The protein below binds the small molecule below.
Small molecule (SMILES): Nc1nc2c([nH]c(=O)n2[C@@H]2O[C@H](CO[P](=O)(O)O[P](=O)(O)OP(=O)(O)O)[C@@H](O)[C@H]2O)c(=O)[nH]1

Sequence of chain 1.B:
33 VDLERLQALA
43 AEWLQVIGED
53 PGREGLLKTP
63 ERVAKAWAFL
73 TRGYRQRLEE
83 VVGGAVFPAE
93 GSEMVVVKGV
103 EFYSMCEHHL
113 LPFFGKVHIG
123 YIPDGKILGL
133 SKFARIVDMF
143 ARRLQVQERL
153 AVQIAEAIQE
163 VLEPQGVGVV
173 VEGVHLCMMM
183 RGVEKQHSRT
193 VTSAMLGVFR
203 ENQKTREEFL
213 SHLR

Sequence of chain 2.E:
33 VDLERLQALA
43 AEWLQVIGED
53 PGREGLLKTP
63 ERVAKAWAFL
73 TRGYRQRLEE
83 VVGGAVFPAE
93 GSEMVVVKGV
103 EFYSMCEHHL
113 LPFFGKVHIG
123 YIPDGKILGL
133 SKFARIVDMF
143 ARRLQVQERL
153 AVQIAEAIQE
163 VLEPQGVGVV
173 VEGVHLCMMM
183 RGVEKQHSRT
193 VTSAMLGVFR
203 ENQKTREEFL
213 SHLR

Binding-site contacts:
Ligand atom O3' contacts residue LYS134 of chain 2.E at 3.4 Å (salt-bridge).
Ligand atom N7 contacts residue HIS110 of chain 2.D at 3.3 Å (h-bond).
Ligand atom O3G contacts residue ARG137 of chain 2.E at 3.0 Å (salt-bridge).
Ligand atom N2 contacts residue GLU150 of chain 2.D at 2.6 Å (salt-bridge).
Ligand atom O1B contacts residue HIS111 of chain 2.D at 2.6 Å (h-bond).
Ligand atom O8 contacts residue HIS110 of chain 2.D at 3.4 Å (h-bond).
Ligand atom O3' contacts residue GLY131 of chain 2.E at 3.4 Å.
Ligand atom N3 contacts residue GLY131 of chain 2.E at 3.5 Å.
Ligand atom O1A contacts residue ARG64 of chain 1.B at 2.9 Å (salt-bridge).
Ligand atom N9 contacts residue HIS110 of chain 2.D at 3.4 Å (h-bond).
Ligand atom O1G contacts residue ARG137 of chain 2.E at 2.9 Å (salt-bridge).
Ligand atom O3B contacts residue LYS134 of chain 2.E at 3.5 Å (salt-bridge).
Ligand atom O2' contacts residue LEU132 of chain 2.E at 3.3 Å (h-bond).
Ligand atom O8 contacts residue HIS111 of chain 2.D at 3.3 Å (h-bond).
Ligand atom O8 contacts residue ZN1 of chain 2.M at 2.1 Å.
Ligand atom O8 contacts residue CYS179 of chain 2.D at 3.3 Å (h-bond).
Ligand atom N2 contacts residue LEU130 of chain 2.E at 3.1 Å (h-bond).
Ligand atom C1' contacts residue GLY131 of chain 2.E at 3.5 Å.
Ligand atom O3A contacts residue ARG64 of chain 1.B at 3.2 Å.
Ligand atom O6 contacts residue GLN149 of chain 2.D at 2.7 Å (h-bond).
Ligand atom O1B contacts residue ARG183 of chain 2.D at 3.3 Å (salt-bridge).
Ligand atom N3 contacts residue LEU132 of chain 2.E at 3.2 Å (h-bond).
Ligand atom O4' contacts residue HIS110 of chain 2.D at 3.3 Å.
Ligand atom O3' contacts residue SER133 of chain 2.E at 2.6 Å (h-bond).
Ligand atom O6 contacts residue VAL148 of chain 2.D at 3.1 Å.
Ligand atom O2G contacts residue ARG183 of chain 2.D at 2.8 Å (salt-bridge).
Ligand atom N1 contacts residue GLU150 of chain 2.D at 2.8 Å (salt-bridge).
Ligand atom O1G contacts residue SER133 of chain 2.E at 2.7 Å (h-bond).
Ligand atom PG contacts residue SER133 of chain 2.E at 3.4 Å.
Ligand atom O1G contacts residue LYS134 of chain 2.E at 3.1 Å.
Ligand atom C8 contacts residue HIS110 of chain 2.D at 3.1 Å.
Ligand atom O5' contacts residue LYS134 of chain 2.E at 3.1 Å (salt-bridge).
Ligand atom C2 contacts residue LEU132 of chain 2.E at 3.4 Å (hydrophobic).
Ligand atom O2' contacts residue SER133 of chain 2.E at 2.8 Å (h-bond).
Ligand atom O2A contacts residue LYS134 of chain 2.E at 2.9 Å (salt-bridge).
Ligand atom C8 contacts residue ZN1 of chain 2.M at 3.1 Å.
Ligand atom C3' contacts residue SER133 of chain 2.E at 3.2 Å.
Ligand atom O3G contacts residue ARG183 of chain 2.D at 2.7 Å (salt-bridge).
Ligand atom O2G contacts residue SER133 of chain 2.E at 3.1 Å (h-bond).
Ligand atom C2 contacts residue GLU150 of chain 2.D at 3.5 Å.

Sequence of chain 2.D:
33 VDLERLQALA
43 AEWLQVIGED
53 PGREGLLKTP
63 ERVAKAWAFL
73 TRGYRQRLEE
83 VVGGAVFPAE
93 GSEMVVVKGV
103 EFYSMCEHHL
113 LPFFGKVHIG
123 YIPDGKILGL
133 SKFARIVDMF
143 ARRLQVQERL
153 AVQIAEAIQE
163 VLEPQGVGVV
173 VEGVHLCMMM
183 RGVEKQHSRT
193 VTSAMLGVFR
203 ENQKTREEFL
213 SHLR